Sequence of chain 1.C:
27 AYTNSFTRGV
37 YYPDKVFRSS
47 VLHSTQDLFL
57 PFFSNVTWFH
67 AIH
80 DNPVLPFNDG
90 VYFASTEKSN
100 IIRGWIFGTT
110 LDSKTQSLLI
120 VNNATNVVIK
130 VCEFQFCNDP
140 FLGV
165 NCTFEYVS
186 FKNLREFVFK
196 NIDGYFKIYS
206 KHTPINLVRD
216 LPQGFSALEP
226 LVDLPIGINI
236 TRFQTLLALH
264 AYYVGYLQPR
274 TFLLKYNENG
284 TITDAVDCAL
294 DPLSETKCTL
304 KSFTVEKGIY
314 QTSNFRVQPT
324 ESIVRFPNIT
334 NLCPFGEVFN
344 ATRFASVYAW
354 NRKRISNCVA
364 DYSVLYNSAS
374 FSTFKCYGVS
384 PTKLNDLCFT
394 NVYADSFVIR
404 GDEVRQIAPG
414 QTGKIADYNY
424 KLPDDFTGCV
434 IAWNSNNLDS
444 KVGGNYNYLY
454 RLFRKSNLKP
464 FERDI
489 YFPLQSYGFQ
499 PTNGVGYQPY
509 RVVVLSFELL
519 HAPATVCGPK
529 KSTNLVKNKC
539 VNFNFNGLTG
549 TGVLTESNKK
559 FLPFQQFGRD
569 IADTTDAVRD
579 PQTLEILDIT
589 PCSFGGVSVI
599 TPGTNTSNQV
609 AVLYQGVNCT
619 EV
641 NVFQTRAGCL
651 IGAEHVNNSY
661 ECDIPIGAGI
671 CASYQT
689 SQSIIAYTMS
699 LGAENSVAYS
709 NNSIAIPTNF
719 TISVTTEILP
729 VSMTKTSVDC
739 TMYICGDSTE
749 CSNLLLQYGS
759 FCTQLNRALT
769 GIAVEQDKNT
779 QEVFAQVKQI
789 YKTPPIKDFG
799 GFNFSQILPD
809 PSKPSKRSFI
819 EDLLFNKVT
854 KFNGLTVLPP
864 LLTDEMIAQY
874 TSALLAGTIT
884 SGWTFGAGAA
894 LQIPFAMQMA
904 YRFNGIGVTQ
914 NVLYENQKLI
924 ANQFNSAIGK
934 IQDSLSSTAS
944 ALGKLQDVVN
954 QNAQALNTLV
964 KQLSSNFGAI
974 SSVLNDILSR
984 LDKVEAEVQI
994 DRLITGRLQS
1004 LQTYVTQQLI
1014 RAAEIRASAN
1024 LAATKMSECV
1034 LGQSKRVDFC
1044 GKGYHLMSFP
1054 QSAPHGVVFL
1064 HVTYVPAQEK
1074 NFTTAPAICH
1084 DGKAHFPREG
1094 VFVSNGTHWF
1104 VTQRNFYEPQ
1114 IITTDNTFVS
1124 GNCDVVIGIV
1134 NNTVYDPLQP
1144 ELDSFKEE

This protein binds this small molecule.
Small molecule (SMILES): CC(=O)N[C@@H]1[C@@H](O)[C@H](O)[C@@H](CO)O[C@H]1O

Binding-site contacts:
Ligand atom O6 contacts residue ASN603 of chain 1.C at 4.3 Å.
Ligand atom C5 contacts residue ASN603 of chain 1.C at 3.7 Å.
Ligand atom N2 contacts residue ASN603 of chain 1.C at 2.9 Å (h-bond).
Ligand atom O7 contacts residue ASN603 of chain 1.C at 3.5 Å (h-bond).
Ligand atom C8 contacts residue ASN603 of chain 1.C at 3.8 Å.
Ligand atom C2 contacts residue ASN603 of chain 1.C at 2.5 Å.
Ligand atom C1 contacts residue ASN603 of chain 1.C at 1.4 Å.
Ligand atom C4 contacts residue ASN603 of chain 1.C at 4.2 Å.
Ligand atom C3 contacts residue ASN603 of chain 1.C at 3.8 Å.
Ligand atom O5 contacts residue ASN603 of chain 1.C at 2.4 Å (h-bond).
Ligand atom C7 contacts residue ASN603 of chain 1.C at 3.4 Å.